This small molecule binds to this protein.
Small molecule (SMILES): NC1CCN(Cc2ccc(CNC(=O)c3csc4nc[nH]c(=O)c34)cc2)CC1

Binding-site contacts:
Ligand atom OAB contacts residue GLY164 of chain 1.A at 3.3 Å.
Ligand atom CAX contacts residue TYR160 of chain 1.A at 3.7 Å (hydrophobic).
Ligand atom CAU contacts residue LEU162 of chain 1.A at 3.6 Å (hydrophobic).
Ligand atom NAR contacts residue TYR160 of chain 1.A at 2.7 Å (h-bond).
Ligand atom OAC contacts residue LEU162 of chain 1.A at 2.8 Å (h-bond).
Ligand atom CAT contacts residue GLY164 of chain 1.A at 3.6 Å.
Ligand atom CAD contacts residue TYR139 of chain 1.A at 3.6 Å (hydrophobic).
Ligand atom CAI contacts residue LEU111 of chain 1.A at 3.4 Å (hydrophobic).
Ligand atom NAQ contacts residue LEU162 of chain 1.A at 3.4 Å (h-bond).
Ligand atom CAF contacts residue TYR139 of chain 1.A at 3.4 Å (hydrophobic).
Ligand atom CAE contacts residue TYR139 of chain 1.A at 3.6 Å (hydrophobic).
Ligand atom CAD contacts residue ARG138 of chain 1.A at 3.5 Å.
Ligand atom SAS contacts residue SER112 of chain 1.A at 3.4 Å (h-bond).
Ligand atom CAK contacts residue TYR139 of chain 1.A at 3.4 Å (hydrophobic).
Ligand atom CAL contacts residue ASP201 of chain 1.B at 3.4 Å.
Ligand atom SAS contacts residue PRO168 of chain 1.A at 3.5 Å.
Ligand atom NBB contacts residue ASP201 of chain 1.B at 3.3 Å (salt-bridge).
Ligand atom CAI contacts residue SER112 of chain 1.A at 3.4 Å.
Ligand atom CAW contacts residue PRO113 of chain 1.A at 3.7 Å (hydrophobic).
Ligand atom CAO contacts residue ASP201 of chain 1.B at 3.5 Å.
Ligand atom CAH contacts residue GLY158 of chain 1.A at 3.1 Å.
Ligand atom OAB contacts residue GLY165 of chain 1.A at 3.2 Å (h-bond).
Ligand atom NAP contacts residue SER156 of chain 1.A at 3.4 Å (h-bond).
Ligand atom SAS contacts residue LEU111 of chain 1.A at 3.7 Å.
Ligand atom NAA contacts residue GLU140 of chain 1.A at 2.9 Å (salt-bridge).
Ligand atom CAE contacts residue VAL161 of chain 1.A at 3.7 Å (hydrophobic).
Ligand atom CBA contacts residue GLU140 of chain 1.A at 3.7 Å.
Ligand atom NAP contacts residue ILE157 of chain 1.A at 3.2 Å (h-bond).
Ligand atom OAC contacts residue TYR160 of chain 1.A at 3.7 Å.
Ligand atom NBB contacts residue TYR139 of chain 1.A at 3.3 Å (h-bond).
Ligand atom CAM contacts residue TYR139 of chain 1.A at 3.3 Å (hydrophobic).
Ligand atom CAE contacts residue LEU162 of chain 1.A at 3.2 Å (hydrophobic).
Ligand atom CAJ contacts residue TYR139 of chain 1.A at 3.2 Å (hydrophobic).
Ligand atom CAH contacts residue SER156 of chain 1.A at 3.6 Å.
Ligand atom CAV contacts residue TYR139 of chain 1.A at 3.5 Å (hydrophobic).
Ligand atom CAK contacts residue ASP201 of chain 1.B at 3.7 Å.
Ligand atom CAN contacts residue LEU162 of chain 1.A at 3.1 Å (hydrophobic).
Ligand atom CAM contacts residue ASP201 of chain 1.B at 2.9 Å.
Ligand atom CAH contacts residue TYR160 of chain 1.A at 3.3 Å (hydrophobic).
Ligand atom CAK contacts residue GLU140 of chain 1.A at 3.1 Å.

Sequence of chain 1.B:
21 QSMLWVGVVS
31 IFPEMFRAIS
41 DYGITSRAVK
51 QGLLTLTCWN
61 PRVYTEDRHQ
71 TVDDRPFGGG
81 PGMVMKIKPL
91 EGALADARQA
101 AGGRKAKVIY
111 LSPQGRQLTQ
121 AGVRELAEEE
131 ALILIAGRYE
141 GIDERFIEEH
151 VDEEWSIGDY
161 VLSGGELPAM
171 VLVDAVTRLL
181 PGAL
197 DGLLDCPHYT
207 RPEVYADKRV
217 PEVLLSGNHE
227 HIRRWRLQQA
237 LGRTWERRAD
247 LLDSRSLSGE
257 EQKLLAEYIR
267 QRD

Sequence of chain 1.A:
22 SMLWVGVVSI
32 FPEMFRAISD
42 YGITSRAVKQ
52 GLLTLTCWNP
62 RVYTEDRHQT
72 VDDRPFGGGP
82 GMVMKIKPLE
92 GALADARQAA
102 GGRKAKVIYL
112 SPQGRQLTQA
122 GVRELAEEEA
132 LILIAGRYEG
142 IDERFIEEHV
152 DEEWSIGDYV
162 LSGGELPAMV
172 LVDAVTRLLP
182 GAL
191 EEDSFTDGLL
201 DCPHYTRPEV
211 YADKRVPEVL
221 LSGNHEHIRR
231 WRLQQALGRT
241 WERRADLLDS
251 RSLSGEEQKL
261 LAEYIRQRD